Binding-site contacts:
Ligand atom C5 contacts residue HIS82 of chain 11.H at 4.0 Å.
Ligand atom OBC contacts residue HIS82 of chain 11.F at 3.2 Å (h-bond).
Ligand atom O4 contacts residue HIS114 of chain 11.D at 3.6 Å.
Ligand atom SBB contacts residue HIS114 of chain 11.D at 4.2 Å.
Ligand atom OBA contacts residue HIS114 of chain 11.D at 3.0 Å (h-bond).
Ligand atom O4 contacts residue ASN80 of chain 11.D at 3.1 Å (h-bond).
Ligand atom OBE contacts residue HIS82 of chain 11.F at 2.9 Å (h-bond).
Ligand atom OBC contacts residue HIS114 of chain 11.D at 4.1 Å.
Ligand atom C6 contacts residue ASN80 of chain 11.D at 3.8 Å.
Ligand atom SBG contacts residue HIS82 of chain 11.F at 4.0 Å.
Ligand atom OBA contacts residue HIS82 of chain 11.D at 4.3 Å.
Ligand atom SAG contacts residue HIS82 of chain 11.D at 3.7 Å.
Ligand atom OAB contacts residue HIS114 of chain 11.H at 3.3 Å.
Ligand atom OAH contacts residue ASN80 of chain 11.D at 3.2 Å (h-bond).
Ligand atom OBI contacts residue HIS114 of chain 11.F at 3.0 Å (h-bond).
Ligand atom OAB contacts residue ARG119 of chain 11.H at 3.5 Å.
Ligand atom C1 contacts residue HIS114 of chain 11.H at 3.5 Å.
Ligand atom OBH contacts residue HIS114 of chain 11.F at 3.1 Å (h-bond).
Ligand atom OAF contacts residue HIS114 of chain 11.H at 4.1 Å.
Ligand atom O1 contacts residue HIS82 of chain 11.H at 3.6 Å.
Ligand atom SAG contacts residue ASN80 of chain 11.D at 4.3 Å.
Ligand atom O1 contacts residue HIS114 of chain 11.H at 2.8 Å (h-bond).
Ligand atom C2 contacts residue HIS82 of chain 11.D at 4.2 Å.
Ligand atom SBG contacts residue HIS114 of chain 11.F at 3.5 Å (h-bond).
Ligand atom C1 contacts residue HIS82 of chain 11.H at 3.7 Å.
Ligand atom O2 contacts residue HIS82 of chain 11.F at 4.0 Å.
Ligand atom C4 contacts residue ASN80 of chain 11.D at 4.0 Å.
Ligand atom OAF contacts residue HIS82 of chain 11.D at 3.2 Å (h-bond).
Ligand atom C3 contacts residue HIS82 of chain 11.D at 4.3 Å.
Ligand atom OBF contacts residue HIS114 of chain 11.F at 3.9 Å.
Ligand atom O5 contacts residue HIS82 of chain 11.H at 3.2 Å (h-bond).
Ligand atom OBI contacts residue HIS82 of chain 11.F at 2.9 Å.
Ligand atom O3 contacts residue HIS114 of chain 11.D at 3.3 Å (h-bond).
Ligand atom O6B contacts residue ASN80 of chain 11.D at 3.0 Å (h-bond).
Ligand atom SBB contacts residue HIS82 of chain 11.F at 3.5 Å (h-bond).
Ligand atom OAH contacts residue HIS82 of chain 11.D at 3.1 Å (h-bond).
Ligand atom O3 contacts residue HIS82 of chain 11.D at 3.9 Å.
Ligand atom N2 contacts residue HIS114 of chain 11.H at 4.1 Å.
Ligand atom SAG contacts residue HIS114 of chain 11.H at 4.1 Å.
Ligand atom OBF contacts residue HIS82 of chain 11.F at 3.9 Å.

Sequence of chain 11.F:
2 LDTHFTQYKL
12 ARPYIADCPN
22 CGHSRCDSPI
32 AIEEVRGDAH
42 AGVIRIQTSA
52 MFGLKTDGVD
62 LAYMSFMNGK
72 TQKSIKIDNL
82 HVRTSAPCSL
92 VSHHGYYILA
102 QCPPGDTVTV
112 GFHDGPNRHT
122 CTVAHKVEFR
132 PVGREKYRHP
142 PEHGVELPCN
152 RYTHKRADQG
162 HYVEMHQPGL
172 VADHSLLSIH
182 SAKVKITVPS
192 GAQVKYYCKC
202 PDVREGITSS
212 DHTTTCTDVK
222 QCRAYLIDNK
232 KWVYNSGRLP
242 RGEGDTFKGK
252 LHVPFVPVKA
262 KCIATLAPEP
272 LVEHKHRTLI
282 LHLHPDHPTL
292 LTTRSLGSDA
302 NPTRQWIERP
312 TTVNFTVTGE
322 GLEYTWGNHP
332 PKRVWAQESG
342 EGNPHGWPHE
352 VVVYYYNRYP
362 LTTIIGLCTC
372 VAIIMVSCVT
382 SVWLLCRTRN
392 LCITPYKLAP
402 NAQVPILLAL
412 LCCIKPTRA

This protein binds this small molecule.
Small molecule (SMILES): O=C(O)[C@@H]1O[C@H](O[C@H]2[C@@H](OS(=O)(=O)O)O[C@@H](O)[C@H](NS(=O)(=O)O)[C@H]2O)[C@@H](OS(=O)(=O)O)[C@H](O)[C@@H]1O

Sequence of chain 11.H:
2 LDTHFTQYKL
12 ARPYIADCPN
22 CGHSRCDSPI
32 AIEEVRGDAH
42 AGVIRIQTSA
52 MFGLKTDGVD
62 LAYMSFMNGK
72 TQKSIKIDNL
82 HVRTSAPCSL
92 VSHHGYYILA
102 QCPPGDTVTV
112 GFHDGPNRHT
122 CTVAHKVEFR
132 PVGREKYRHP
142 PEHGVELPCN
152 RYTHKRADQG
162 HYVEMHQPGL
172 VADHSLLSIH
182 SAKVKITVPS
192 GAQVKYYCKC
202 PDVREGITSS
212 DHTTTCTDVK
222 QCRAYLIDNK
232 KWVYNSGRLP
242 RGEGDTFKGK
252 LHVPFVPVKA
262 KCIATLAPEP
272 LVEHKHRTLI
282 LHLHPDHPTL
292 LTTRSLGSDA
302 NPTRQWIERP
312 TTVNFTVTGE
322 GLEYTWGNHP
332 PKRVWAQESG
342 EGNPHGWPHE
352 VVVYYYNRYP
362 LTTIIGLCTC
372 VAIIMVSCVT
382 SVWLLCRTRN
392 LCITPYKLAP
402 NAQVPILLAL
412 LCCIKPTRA

Sequence of chain 11.D:
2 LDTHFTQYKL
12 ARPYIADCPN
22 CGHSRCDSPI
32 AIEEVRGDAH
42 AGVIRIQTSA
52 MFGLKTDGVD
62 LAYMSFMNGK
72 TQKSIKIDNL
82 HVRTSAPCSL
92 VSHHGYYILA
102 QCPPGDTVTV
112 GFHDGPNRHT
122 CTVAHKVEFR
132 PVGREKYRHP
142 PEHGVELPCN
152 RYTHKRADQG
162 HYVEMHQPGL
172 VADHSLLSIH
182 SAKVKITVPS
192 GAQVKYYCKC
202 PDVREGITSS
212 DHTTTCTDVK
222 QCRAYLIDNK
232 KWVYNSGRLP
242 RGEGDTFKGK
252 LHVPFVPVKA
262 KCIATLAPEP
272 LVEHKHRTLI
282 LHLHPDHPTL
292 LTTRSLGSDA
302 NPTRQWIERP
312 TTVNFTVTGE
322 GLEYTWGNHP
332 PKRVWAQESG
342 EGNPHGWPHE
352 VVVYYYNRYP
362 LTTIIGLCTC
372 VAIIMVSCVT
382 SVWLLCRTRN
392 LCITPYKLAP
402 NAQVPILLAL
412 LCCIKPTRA